Sequence of chain 1.D:
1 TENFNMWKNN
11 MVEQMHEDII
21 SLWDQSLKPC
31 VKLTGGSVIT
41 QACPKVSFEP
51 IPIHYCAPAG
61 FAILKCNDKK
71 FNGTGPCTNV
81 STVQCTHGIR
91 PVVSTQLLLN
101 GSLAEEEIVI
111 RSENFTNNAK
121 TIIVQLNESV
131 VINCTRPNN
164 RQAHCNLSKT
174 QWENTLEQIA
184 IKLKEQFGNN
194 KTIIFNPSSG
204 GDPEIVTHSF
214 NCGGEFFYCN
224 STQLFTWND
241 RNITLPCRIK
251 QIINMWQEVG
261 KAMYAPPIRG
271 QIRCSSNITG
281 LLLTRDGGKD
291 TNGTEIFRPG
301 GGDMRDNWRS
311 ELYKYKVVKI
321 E

A small-molecule ligand and the protein it binds are described below.
Small molecule (SMILES): CC(=O)N[C@@H]1[C@@H](O)[C@H](O)[C@@H](CO)O[C@H]1O

Binding-site contacts:
Ligand atom C3 contacts residue ASN231 of chain 1.D at 3.8 Å.
Ligand atom C5 contacts residue ASN231 of chain 1.D at 3.3 Å.
Ligand atom C1 contacts residue TRP230 of chain 1.D at 4.3 Å (hydrophobic).
Ligand atom C4 contacts residue ASN231 of chain 1.D at 4.2 Å.
Ligand atom C2 contacts residue ASN231 of chain 1.D at 2.8 Å.
Ligand atom C8 contacts residue ASN231 of chain 1.D at 4.1 Å.
Ligand atom N2 contacts residue ASN231 of chain 1.D at 3.0 Å (h-bond).
Ligand atom O5 contacts residue ASN231 of chain 1.D at 2.4 Å (h-bond).
Ligand atom C7 contacts residue ASN231 of chain 1.D at 3.8 Å.
Ligand atom C1 contacts residue ASN231 of chain 1.D at 1.4 Å.